Sequence of chain 1.A:
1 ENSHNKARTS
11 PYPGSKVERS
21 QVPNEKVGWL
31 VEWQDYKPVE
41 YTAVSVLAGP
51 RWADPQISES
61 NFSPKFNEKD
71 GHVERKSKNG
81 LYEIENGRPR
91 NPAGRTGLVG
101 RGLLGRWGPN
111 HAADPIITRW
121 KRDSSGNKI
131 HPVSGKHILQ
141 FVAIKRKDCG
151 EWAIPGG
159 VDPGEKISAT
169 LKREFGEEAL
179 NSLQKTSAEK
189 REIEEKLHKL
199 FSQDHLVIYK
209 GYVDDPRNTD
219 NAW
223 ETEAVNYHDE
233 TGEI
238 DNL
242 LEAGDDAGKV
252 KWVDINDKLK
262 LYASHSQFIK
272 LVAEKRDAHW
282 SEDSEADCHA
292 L

Binding-site contacts:
Ligand atom C4 contacts residue ASP114 of chain 1.A at 3.6 Å.
Ligand atom C3 contacts residue ASP114 of chain 1.A at 3.2 Å.
Ligand atom C3 contacts residue HIS266 of chain 1.A at 4.2 Å.
Ligand atom O4 contacts residue HIS266 of chain 1.A at 3.0 Å (h-bond).
Ligand atom C3 contacts residue GLY156 of chain 1.A at 4.5 Å.
Ligand atom O2 contacts residue GLY157 of chain 1.A at 3.3 Å.
Ligand atom C6 contacts residue VAL211 of chain 1.A at 3.5 Å (hydrophobic).
Ligand atom C5 contacts residue ARG215 of chain 1.A at 4.5 Å.
Ligand atom C6 contacts residue ASP213 of chain 1.A at 3.9 Å.
Ligand atom C1 contacts residue ALA112 of chain 1.A at 3.9 Å (hydrophobic).
Ligand atom C6 contacts residue MSE222 of chain 1.A at 4.3 Å.
Ligand atom O5 contacts residue ASP213 of chain 1.A at 4.3 Å.
Ligand atom C2 contacts residue GLY156 of chain 1.A at 4.2 Å.
Ligand atom C4 contacts residue TYR263 of chain 1.A at 4.3 Å (hydrophobic).
Ligand atom O3 contacts residue TYR263 of chain 1.A at 4.5 Å.
Ligand atom O6 contacts residue ASP213 of chain 1.A at 2.9 Å (salt-bridge).
Ligand atom O4 contacts residue THR224 of chain 1.A at 4.1 Å.
Ligand atom O3 contacts residue GLY156 of chain 1.A at 4.1 Å.
Ligand atom O5 contacts residue MSE222 of chain 1.A at 3.5 Å.
Ligand atom O3 contacts residue HIS266 of chain 1.A at 3.4 Å.
Ligand atom O2 contacts residue ARG146 of chain 1.A at 4.2 Å.
Ligand atom O1 contacts residue MSE222 of chain 1.A at 3.9 Å.
Ligand atom O6 contacts residue ARG215 of chain 1.A at 4.1 Å.
Ligand atom O6 contacts residue VAL211 of chain 1.A at 3.5 Å.
Ligand atom C5 contacts residue MSE222 of chain 1.A at 4.1 Å.
Ligand atom C4 contacts residue HIS266 of chain 1.A at 3.7 Å.
Ligand atom C1 contacts residue ARG215 of chain 1.A at 3.8 Å.
Ligand atom O3 contacts residue ILE154 of chain 1.A at 4.0 Å.
Ligand atom O1 contacts residue MSE158 of chain 1.A at 4.5 Å.
Ligand atom C5 contacts residue ASP114 of chain 1.A at 4.3 Å.
Ligand atom O2 contacts residue GLY156 of chain 1.A at 2.9 Å (h-bond).
Ligand atom C5 contacts residue ALA112 of chain 1.A at 4.2 Å (hydrophobic).
Ligand atom O4 contacts residue ASP114 of chain 1.A at 2.5 Å (salt-bridge).
Ligand atom O3 contacts residue ASP114 of chain 1.A at 2.5 Å (salt-bridge).
Ligand atom O5 contacts residue ALA112 of chain 1.A at 4.3 Å.
Ligand atom O6 contacts residue TYR263 of chain 1.A at 4.2 Å.
Ligand atom O5 contacts residue ARG215 of chain 1.A at 3.2 Å (salt-bridge).
Ligand atom C1 contacts residue MSE222 of chain 1.A at 3.9 Å.
Ligand atom O1 contacts residue ARG215 of chain 1.A at 3.1 Å (salt-bridge).

This protein binds this small molecule.
Small molecule (SMILES): OC[C@H]1O[C@@H](O)[C@H](O)[C@@H](O)[C@@H]1O